Sequence of chain 1.C:
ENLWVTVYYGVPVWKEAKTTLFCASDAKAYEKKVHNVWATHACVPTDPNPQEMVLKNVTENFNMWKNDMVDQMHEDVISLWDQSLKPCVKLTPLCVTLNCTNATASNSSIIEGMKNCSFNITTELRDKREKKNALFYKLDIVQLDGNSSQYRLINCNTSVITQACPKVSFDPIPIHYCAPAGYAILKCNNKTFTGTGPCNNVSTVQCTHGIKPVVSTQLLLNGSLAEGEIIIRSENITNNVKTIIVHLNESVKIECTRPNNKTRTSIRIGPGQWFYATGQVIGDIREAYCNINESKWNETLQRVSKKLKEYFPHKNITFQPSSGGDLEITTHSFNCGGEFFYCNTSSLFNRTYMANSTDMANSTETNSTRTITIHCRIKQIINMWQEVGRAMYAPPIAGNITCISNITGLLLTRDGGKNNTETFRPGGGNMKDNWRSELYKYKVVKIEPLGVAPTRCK

Binding-site contacts:
Ligand atom C4 contacts residue ASN274 of chain 1.C at 4.2 Å.
Ligand atom O5 contacts residue ASN274 of chain 1.C at 2.4 Å (h-bond).
Ligand atom O7 contacts residue ARG328 of chain 1.C at 4.4 Å.
Ligand atom C2 contacts residue ARG328 of chain 1.C at 3.3 Å.
Ligand atom C6 contacts residue GLU254 of chain 1.C at 3.8 Å.
Ligand atom C7 contacts residue ASN274 of chain 1.C at 2.9 Å.
Ligand atom O7 contacts residue GLY253 of chain 1.C at 3.5 Å (h-bond).
Ligand atom O7 contacts residue LYS331 of chain 1.C at 3.8 Å.
Ligand atom C1 contacts residue GLY253 of chain 1.C at 3.8 Å.
Ligand atom O6 contacts residue ARG328 of chain 1.C at 3.2 Å (salt-bridge).
Ligand atom N2 contacts residue ARG328 of chain 1.C at 4.0 Å.
Ligand atom O5 contacts residue GLU324 of chain 1.C at 4.5 Å.
Ligand atom C4 contacts residue ARG328 of chain 1.C at 3.8 Å.
Ligand atom C6 contacts residue ARG328 of chain 1.C at 3.5 Å.
Ligand atom C1 contacts residue ASN274 of chain 1.C at 1.5 Å.
Ligand atom C3 contacts residue ASN274 of chain 1.C at 3.8 Å.
Ligand atom C1 contacts residue GLU254 of chain 1.C at 4.4 Å.
Ligand atom O5 contacts residue ARG328 of chain 1.C at 2.6 Å (salt-bridge).
Ligand atom O5 contacts residue GLY253 of chain 1.C at 3.9 Å.
Ligand atom C3 contacts residue ARG328 of chain 1.C at 4.5 Å.
Ligand atom C8 contacts residue GLU254 of chain 1.C at 4.1 Å.
Ligand atom C1 contacts residue ARG328 of chain 1.C at 3.3 Å.
Ligand atom C8 contacts residue GLU275 of chain 1.C at 3.5 Å.
Ligand atom N2 contacts residue ASN274 of chain 1.C at 2.9 Å (h-bond).
Ligand atom C5 contacts residue ASN274 of chain 1.C at 3.7 Å.
Ligand atom N2 contacts residue GLU275 of chain 1.C at 4.0 Å.
Ligand atom O4 contacts residue ARG328 of chain 1.C at 2.6 Å (salt-bridge).
Ligand atom C2 contacts residue GLY253 of chain 1.C at 4.4 Å.
Ligand atom C2 contacts residue ASN274 of chain 1.C at 2.5 Å.
Ligand atom O7 contacts residue ASN274 of chain 1.C at 2.4 Å (h-bond).
Ligand atom O5 contacts residue GLU254 of chain 1.C at 3.7 Å.
Ligand atom C5 contacts residue ARG328 of chain 1.C at 3.5 Å.
Ligand atom C8 contacts residue ASN274 of chain 1.C at 3.6 Å.
Ligand atom C7 contacts residue GLU275 of chain 1.C at 4.1 Å.
Ligand atom O5 contacts residue ILE255 of chain 1.C at 4.2 Å.
Ligand atom O6 contacts residue GLU254 of chain 1.C at 3.1 Å.

A protein and the small-molecule ligand that binds it are described below.
Small molecule (SMILES): CC(=O)N[C@H]1[C@H](O[C@H]2[C@H](O)[C@@H](NC(C)=O)CO[C@@H]2CO)O[C@H](CO)[C@@H](O[C@@H]2O[C@H](CO)[C@@H](O)[C@H](O)[C@@H]2O)[C@@H]1O